A small-molecule ligand and the protein it binds are described below.
Small molecule (SMILES): CC(C)C[C@@H]1NC(=O)[C@H](CCCN=C(N)N)NC(=O)[C@H](CCCN=C(N)N)NC(=O)[C@H]([C@@H](C)O)NC(=O)[C@H](CO)NC(=O)[C@H](CC(C)C)NC(=O)[C@H](CC(=O)O)NC(=O)[C@H](Cc2ccccc2)NC(=O)[C@H](CCC(N)=O)NC(=O)CCSSC[C@@H](C(=O)O)NC(=O)[C@H](CCCCN)NC1=O

Binding-site contacts:
Ligand atom CG contacts residue PRO41 of chain 1.B at 3.2 Å (hydrophobic).
Ligand atom NH2 contacts residue LYS103 of chain 1.A at 3.7 Å.
Ligand atom N contacts residue ASP85 of chain 1.A at 2.8 Å (salt-bridge).
Ligand atom CE1 contacts residue GLN39 of chain 1.B at 3.2 Å.
Ligand atom NE contacts residue ILE92 of chain 1.B at 3.3 Å.
Ligand atom CB contacts residue GLU154 of chain 1.B at 3.6 Å.
Ligand atom NH2 contacts residue ALA84 of chain 1.A at 3.3 Å.
Ligand atom CG contacts residue TYR87 of chain 1.A at 3.6 Å (hydrophobic).
Ligand atom CD contacts residue GLY42 of chain 1.A at 3.1 Å.
Ligand atom CD contacts residue THR40 of chain 1.A at 3.4 Å.
Ligand atom O contacts residue ASN41 of chain 1.A at 2.8 Å (h-bond).
Ligand atom CA contacts residue ASP85 of chain 1.A at 3.2 Å.
Ligand atom NH1 contacts residue GLN111 of chain 1.B at 2.9 Å (h-bond).
Ligand atom CD2 contacts residue TYR87 of chain 1.A at 3.5 Å (hydrophobic).
Ligand atom CZ contacts residue ASP85 of chain 1.A at 3.7 Å.
Ligand atom CD contacts residue PRO41 of chain 1.B at 3.6 Å (hydrophobic).
Ligand atom NE contacts residue ASP85 of chain 1.A at 2.7 Å (salt-bridge).
Ligand atom CG contacts residue ASP85 of chain 1.A at 3.7 Å.
Ligand atom O contacts residue THR40 of chain 1.A at 3.7 Å.
Ligand atom CD1 contacts residue THR90 of chain 1.B at 3.5 Å.
Ligand atom O contacts residue GLN38 of chain 1.A at 3.3 Å (h-bond).
Ligand atom O contacts residue PRO41 of chain 1.B at 3.5 Å.
Ligand atom CZ contacts residue GLN111 of chain 1.B at 3.3 Å.
Ligand atom CG contacts residue THR40 of chain 1.A at 3.6 Å.
Ligand atom NH2 contacts residue GLN111 of chain 1.B at 2.8 Å (h-bond).
Ligand atom C contacts residue ASN41 of chain 1.A at 3.6 Å.
Ligand atom CD1 contacts residue GLN39 of chain 1.B at 3.4 Å.
Ligand atom CA contacts residue ASN41 of chain 1.A at 3.5 Å.
Ligand atom C contacts residue ASP85 of chain 1.A at 3.5 Å.
Ligand atom CE2 contacts residue GLN39 of chain 1.B at 3.5 Å.
Ligand atom CD contacts residue ILE92 of chain 1.B at 3.6 Å (hydrophobic).
Ligand atom NH2 contacts residue ASP85 of chain 1.A at 3.0 Å (salt-bridge).
Ligand atom NH1 contacts residue GLY42 of chain 1.A at 3.1 Å (h-bond).
Ligand atom NH1 contacts residue SER43 of chain 1.A at 3.6 Å.
Ligand atom CG contacts residue ILE92 of chain 1.B at 3.4 Å (hydrophobic).
Ligand atom CZ contacts residue GLN39 of chain 1.B at 3.4 Å.
Ligand atom O contacts residue ASN41 of chain 1.A at 3.2 Å (h-bond).
Ligand atom OG contacts residue GLU154 of chain 1.B at 3.3 Å (salt-bridge).
Ligand atom NH1 contacts residue THR40 of chain 1.A at 3.2 Å (h-bond).
Ligand atom CD contacts residue ASP85 of chain 1.A at 3.5 Å.

Sequence of chain 1.B:
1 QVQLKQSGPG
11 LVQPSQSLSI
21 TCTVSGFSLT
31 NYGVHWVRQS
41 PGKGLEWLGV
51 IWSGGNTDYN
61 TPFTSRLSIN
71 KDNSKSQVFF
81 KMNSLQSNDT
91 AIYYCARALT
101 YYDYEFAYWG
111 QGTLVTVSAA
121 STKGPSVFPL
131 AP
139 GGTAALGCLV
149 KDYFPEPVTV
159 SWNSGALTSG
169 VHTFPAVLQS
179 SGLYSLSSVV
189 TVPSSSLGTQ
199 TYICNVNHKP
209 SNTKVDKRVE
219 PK

Sequence of chain 1.A:
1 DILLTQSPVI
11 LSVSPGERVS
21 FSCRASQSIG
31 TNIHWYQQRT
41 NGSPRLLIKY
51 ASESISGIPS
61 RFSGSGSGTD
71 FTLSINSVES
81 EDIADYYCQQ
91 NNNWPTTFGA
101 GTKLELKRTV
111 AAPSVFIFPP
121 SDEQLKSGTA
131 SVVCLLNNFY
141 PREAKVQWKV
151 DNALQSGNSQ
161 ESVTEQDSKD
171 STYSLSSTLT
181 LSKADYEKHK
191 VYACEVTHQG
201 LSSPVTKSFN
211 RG